The protein below binds the small molecule below.
Small molecule (SMILES): CC(C)(C)NC[C@H](O)COc1cccc2[nH]c(C#N)c(I)c12

Sequence of chain 1.B:
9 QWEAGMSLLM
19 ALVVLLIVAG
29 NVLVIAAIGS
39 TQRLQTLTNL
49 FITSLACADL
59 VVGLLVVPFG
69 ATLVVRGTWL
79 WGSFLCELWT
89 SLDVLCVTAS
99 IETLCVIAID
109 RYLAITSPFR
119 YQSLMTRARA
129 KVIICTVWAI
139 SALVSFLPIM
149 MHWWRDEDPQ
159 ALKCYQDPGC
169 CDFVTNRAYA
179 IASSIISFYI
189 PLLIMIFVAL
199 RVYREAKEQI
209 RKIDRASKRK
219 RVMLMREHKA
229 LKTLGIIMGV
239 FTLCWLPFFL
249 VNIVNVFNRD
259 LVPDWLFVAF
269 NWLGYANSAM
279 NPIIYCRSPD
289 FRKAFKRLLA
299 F

Binding-site contacts:
Ligand atom C15 contacts residue ASN269 of chain 1.B at 3.2 Å.
Ligand atom C1 contacts residue SER181 of chain 1.B at 3.3 Å.
Ligand atom NAF contacts residue ALA178 of chain 1.B at 3.2 Å.
Ligand atom C11 contacts residue ASP91 of chain 1.B at 3.5 Å.
Ligand atom C16 contacts residue SER181 of chain 1.B at 3.0 Å.
Ligand atom C7 contacts residue PHE247 of chain 1.B at 3.9 Å (hydrophobic).
Ligand atom C16 contacts residue TYR177 of chain 1.B at 3.8 Å (hydrophobic).
Ligand atom IAA contacts residue PHE171 of chain 1.B at 3.5 Å.
Ligand atom O2 contacts residue ASP91 of chain 1.B at 2.7 Å (salt-bridge).
Ligand atom NAF contacts residue TYR177 of chain 1.B at 3.6 Å.
Ligand atom NAF contacts residue THR173 of chain 1.B at 3.6 Å.
Ligand atom C13 contacts residue PHE171 of chain 1.B at 3.8 Å (hydrophobic).
Ligand atom C10 contacts residue ASN269 of chain 1.B at 3.6 Å.
Ligand atom NAF contacts residue PHE171 of chain 1.B at 3.8 Å.
Ligand atom C14 contacts residue ASP91 of chain 1.B at 3.3 Å.
Ligand atom N2 contacts residue ASP91 of chain 1.B at 3.0 Å (salt-bridge).
Ligand atom C10 contacts residue ASP91 of chain 1.B at 3.9 Å.
Ligand atom N2 contacts residue ASN269 of chain 1.B at 2.9 Å (h-bond).
Ligand atom C7 contacts residue SER185 of chain 1.B at 3.6 Å.
Ligand atom C10 contacts residue PHE246 of chain 1.B at 3.7 Å (hydrophobic).
Ligand atom N1 contacts residue SER182 of chain 1.B at 3.9 Å.
Ligand atom C8 contacts residue PHE247 of chain 1.B at 3.9 Å (hydrophobic).
Ligand atom C11 contacts residue ASN269 of chain 1.B at 3.9 Å.
Ligand atom C5 contacts residue PHE247 of chain 1.B at 3.3 Å (hydrophobic).
Ligand atom C12 contacts residue ASP91 of chain 1.B at 3.6 Å.
Ligand atom O2 contacts residue ASN269 of chain 1.B at 3.3 Å (h-bond).
Ligand atom N1 contacts residue SER181 of chain 1.B at 3.0 Å (h-bond).
Ligand atom N2 contacts residue TYR273 of chain 1.B at 4.0 Å.
Ligand atom C7 contacts residue SER181 of chain 1.B at 3.7 Å.
Ligand atom O2 contacts residue TRP243 of chain 1.B at 3.6 Å.
Ligand atom O1 contacts residue PHE246 of chain 1.B at 3.4 Å.
Ligand atom C12 contacts residue ASN269 of chain 1.B at 3.5 Å.
Ligand atom C4 contacts residue PHE247 of chain 1.B at 3.7 Å (hydrophobic).
Ligand atom NAF contacts residue SER181 of chain 1.B at 3.3 Å (h-bond).
Ligand atom C16 contacts residue PHE171 of chain 1.B at 3.7 Å (hydrophobic).
Ligand atom C3 contacts residue PHE247 of chain 1.B at 3.9 Å (hydrophobic).
Ligand atom C6 contacts residue PHE247 of chain 1.B at 3.5 Å (hydrophobic).
Ligand atom C15 contacts residue TRP87 of chain 1.B at 3.7 Å (hydrophobic).
Ligand atom C6 contacts residue VAL92 of chain 1.B at 3.6 Å (hydrophobic).
Ligand atom C7 contacts residue VAL92 of chain 1.B at 3.7 Å (hydrophobic).